Binding-site contacts:
Ligand atom C17 contacts residue TYR177 of chain 1.D at 3.5 Å (hydrophobic).
Ligand atom C3 contacts residue LEU211 of chain 1.D at 3.4 Å (hydrophobic).
Ligand atom F23 contacts residue THR118 of chain 1.D at 2.8 Å.
Ligand atom C21 contacts residue TYR177 of chain 1.D at 4.0 Å (hydrophobic).
Ligand atom O20 contacts residue ALA217 of chain 1.D at 3.2 Å.
Ligand atom O14 contacts residue LEU209 of chain 1.D at 2.9 Å (h-bond).
Ligand atom C21 contacts residue ILE115 of chain 1.D at 3.7 Å (hydrophobic).
Ligand atom F24 contacts residue VAL221 of chain 1.D at 4.2 Å.
Ligand atom O14 contacts residue NAP1 of chain 1.L at 3.3 Å.
Ligand atom C8 contacts residue TYR171 of chain 1.D at 3.9 Å (hydrophobic).
Ligand atom O13 contacts residue SER164 of chain 1.D at 3.5 Å.
Ligand atom C7 contacts residue TYR171 of chain 1.D at 3.4 Å (hydrophobic).
Ligand atom C5 contacts residue MET227 of chain 1.D at 3.8 Å (hydrophobic).
Ligand atom C27 contacts residue LEU211 of chain 1.D at 3.7 Å (hydrophobic).
Ligand atom O14 contacts residue GLY210 of chain 1.D at 3.7 Å.
Ligand atom F11 contacts residue VAL221 of chain 1.D at 3.9 Å.
Ligand atom O13 contacts residue LEU165 of chain 1.D at 3.9 Å.
Ligand atom O14 contacts residue SER164 of chain 1.D at 3.4 Å.
Ligand atom O14 contacts residue LEU211 of chain 1.D at 4.0 Å.
Ligand atom C22 contacts residue THR118 of chain 1.D at 3.6 Å.
Ligand atom F25 contacts residue LEU120 of chain 1.D at 3.6 Å.
Ligand atom C27 contacts residue NAP1 of chain 1.L at 3.6 Å.
Ligand atom F24 contacts residue LEU120 of chain 1.D at 3.8 Å.
Ligand atom N6 contacts residue MET227 of chain 1.D at 2.8 Å.
Ligand atom F25 contacts residue THR118 of chain 1.D at 3.4 Å.
Ligand atom F24 contacts residue ALA220 of chain 1.D at 3.1 Å.
Ligand atom C16 contacts residue TYR177 of chain 1.D at 3.4 Å (hydrophobic).
Ligand atom C15 contacts residue NAP1 of chain 1.L at 4.1 Å.
Ligand atom C2 contacts residue LEU165 of chain 1.D at 3.7 Å (hydrophobic).
Ligand atom C26 contacts residue NAP1 of chain 1.L at 3.8 Å.
Ligand atom O13 contacts residue ALA166 of chain 1.D at 3.0 Å (h-bond).
Ligand atom C10 contacts residue TYR171 of chain 1.D at 3.4 Å (hydrophobic).
Ligand atom O14 contacts residue LEU165 of chain 1.D at 3.8 Å.
Ligand atom C3 contacts residue LEU165 of chain 1.D at 3.6 Å (hydrophobic).
Ligand atom C9 contacts residue TYR171 of chain 1.D at 3.5 Å (hydrophobic).
Ligand atom C26 contacts residue LEU211 of chain 1.D at 3.8 Å (hydrophobic).
Ligand atom C2 contacts residue LEU211 of chain 1.D at 3.2 Å (hydrophobic).
Ligand atom S12 contacts residue SER164 of chain 1.D at 4.0 Å.
Ligand atom F24 contacts residue THR118 of chain 1.D at 4.2 Å.
Ligand atom C2 contacts residue GLY210 of chain 1.D at 3.7 Å.

Sequence of chain 1.D:
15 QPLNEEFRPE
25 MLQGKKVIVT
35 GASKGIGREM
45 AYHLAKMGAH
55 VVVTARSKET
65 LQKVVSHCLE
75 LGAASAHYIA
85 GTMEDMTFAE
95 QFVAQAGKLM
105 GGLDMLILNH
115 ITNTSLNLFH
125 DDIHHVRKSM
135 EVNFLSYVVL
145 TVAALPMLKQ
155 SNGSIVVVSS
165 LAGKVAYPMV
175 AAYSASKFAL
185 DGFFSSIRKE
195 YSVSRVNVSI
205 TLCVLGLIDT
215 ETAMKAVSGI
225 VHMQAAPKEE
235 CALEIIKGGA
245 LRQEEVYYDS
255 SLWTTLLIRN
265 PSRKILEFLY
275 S

This protein binds this small molecule.
Small molecule (SMILES): C[C@](O)(c1ccc(S(=O)(=O)c2ccc(C#N)cc2CCF)cc1)C(F)(F)F